A small-molecule ligand and the protein it binds are described below.
Small molecule (SMILES): COc1cc(N2CCC(O)CC2)ccc1Nc1ncc2c(n1)N(C1CCCC1)CCC(=O)N2C

Binding-site contacts:
Ligand atom CBC contacts residue GLN46 of chain 1.A at 3.6 Å.
Ligand atom CBA contacts residue GLY110 of chain 1.A at 3.7 Å.
Ligand atom CAZ contacts residue ASN111 of chain 1.A at 3.6 Å.
Ligand atom CAX contacts residue SER116 of chain 1.A at 3.1 Å.
Ligand atom CBA contacts residue ASN111 of chain 1.A at 3.7 Å.
Ligand atom C2 contacts residue ILE36 of chain 1.A at 3.8 Å (hydrophobic).
Ligand atom C2 contacts residue GLY110 of chain 1.A at 3.8 Å.
Ligand atom CAY contacts residue SER116 of chain 1.A at 3.7 Å.
Ligand atom OAW contacts residue MG1 of chain 1.C at 3.1 Å.
Ligand atom CAH contacts residue PRO178 of chain 1.A at 3.8 Å (hydrophobic).
Ligand atom CBH contacts residue GLU108 of chain 1.A at 3.8 Å.
Ligand atom N1 contacts residue GLY110 of chain 1.A at 3.1 Å (h-bond).
Ligand atom CBH contacts residue ILE91 of chain 1.A at 3.8 Å (hydrophobic).
Ligand atom NAN contacts residue LEU159 of chain 1.A at 3.6 Å.
Ligand atom C6 contacts residue ALA56 of chain 1.A at 3.8 Å (hydrophobic).
Ligand atom NAN contacts residue GLY110 of chain 1.A at 3.2 Å (h-bond).
Ligand atom OBB contacts residue ILE36 of chain 1.A at 3.6 Å.
Ligand atom OAA contacts residue ILE91 of chain 1.A at 3.7 Å.
Ligand atom CAG contacts residue ILE36 of chain 1.A at 3.6 Å (hydrophobic).
Ligand atom N1 contacts residue CYS109 of chain 1.A at 3.5 Å.
Ligand atom CAC contacts residue ASP169 of chain 1.A at 3.7 Å.
Ligand atom C6 contacts residue GLU108 of chain 1.A at 3.4 Å.
Ligand atom C2 contacts residue LEU159 of chain 1.A at 3.5 Å (hydrophobic).
Ligand atom CAD contacts residue ASP169 of chain 1.A at 3.6 Å.
Ligand atom CBA contacts residue ILE36 of chain 1.A at 3.8 Å (hydrophobic).
Ligand atom CBC contacts residue LYS34 of chain 1.A at 3.8 Å.
Ligand atom OBB contacts residue GLY110 of chain 1.A at 3.1 Å (h-bond).
Ligand atom N1 contacts residue LEU159 of chain 1.A at 3.8 Å.
Ligand atom CBH contacts residue ALA56 of chain 1.A at 3.5 Å (hydrophobic).
Ligand atom CAQ contacts residue ILE112 of chain 1.A at 3.7 Å (hydrophobic).
Ligand atom N3 contacts residue LEU159 of chain 1.A at 3.8 Å.
Ligand atom CAQ contacts residue ASP113 of chain 1.A at 3.7 Å.
Ligand atom OBB contacts residue CYS109 of chain 1.A at 3.7 Å.
Ligand atom CAC contacts residue ILE168 of chain 1.A at 3.8 Å (hydrophobic).
Ligand atom OAA contacts residue MET107 of chain 1.A at 3.4 Å.
Ligand atom CAY contacts residue ASP113 of chain 1.A at 3.7 Å.
Ligand atom CAO contacts residue GLY110 of chain 1.A at 3.8 Å.
Ligand atom CAF contacts residue ILE36 of chain 1.A at 3.6 Å (hydrophobic).
Ligand atom NBG contacts residue ILE91 of chain 1.A at 3.6 Å.
Ligand atom CAB contacts residue ILE91 of chain 1.A at 3.6 Å (hydrophobic).

Sequence of chain 1.A:
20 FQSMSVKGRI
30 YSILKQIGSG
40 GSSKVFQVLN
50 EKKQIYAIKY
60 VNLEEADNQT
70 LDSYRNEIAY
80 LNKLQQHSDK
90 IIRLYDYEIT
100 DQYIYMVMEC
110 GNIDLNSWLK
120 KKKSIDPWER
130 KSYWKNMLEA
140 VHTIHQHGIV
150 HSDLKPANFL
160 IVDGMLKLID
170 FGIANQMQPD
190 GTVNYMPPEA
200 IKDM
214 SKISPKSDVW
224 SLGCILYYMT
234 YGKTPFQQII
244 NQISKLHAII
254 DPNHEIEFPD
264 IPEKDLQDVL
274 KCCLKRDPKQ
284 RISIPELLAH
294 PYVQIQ